Binding-site contacts:
Ligand atom O6 contacts residue LYS181 of chain 44.J at 4.3 Å.
Ligand atom N2 contacts residue ASN259 of chain 44.K at 2.9 Å (h-bond).
Ligand atom O3 contacts residue THR116 of chain 44.J at 4.4 Å.
Ligand atom C3 contacts residue ASN259 of chain 44.K at 3.8 Å.
Ligand atom O5 contacts residue LYS181 of chain 44.J at 4.4 Å.
Ligand atom C8 contacts residue ASN259 of chain 44.K at 4.4 Å.
Ligand atom C2 contacts residue THR116 of chain 44.J at 3.8 Å.
Ligand atom C5 contacts residue LYS181 of chain 44.J at 3.5 Å.
Ligand atom C5 contacts residue ASN259 of chain 44.K at 3.7 Å.
Ligand atom C7 contacts residue ASN259 of chain 44.K at 3.2 Å.
Ligand atom C4 contacts residue ASN259 of chain 44.K at 4.2 Å.
Ligand atom C4 contacts residue LYS181 of chain 44.J at 4.2 Å.
Ligand atom C8 contacts residue THR116 of chain 44.J at 3.8 Å.
Ligand atom C1 contacts residue THR116 of chain 44.J at 4.0 Å.
Ligand atom O4 contacts residue LYS181 of chain 44.J at 4.0 Å.
Ligand atom O5 contacts residue ASN259 of chain 44.K at 2.4 Å (h-bond).
Ligand atom O7 contacts residue ASN259 of chain 44.K at 3.0 Å (h-bond).
Ligand atom C7 contacts residue THR116 of chain 44.J at 3.8 Å.
Ligand atom C1 contacts residue ASN259 of chain 44.K at 1.4 Å.
Ligand atom C3 contacts residue THR116 of chain 44.J at 4.0 Å.
Ligand atom N2 contacts residue THR116 of chain 44.J at 3.0 Å (h-bond).
Ligand atom C3 contacts residue LYS181 of chain 44.J at 4.4 Å.
Ligand atom C6 contacts residue LYS181 of chain 44.J at 4.2 Å.
Ligand atom C2 contacts residue ASN259 of chain 44.K at 2.5 Å.

Sequence of chain 44.K:
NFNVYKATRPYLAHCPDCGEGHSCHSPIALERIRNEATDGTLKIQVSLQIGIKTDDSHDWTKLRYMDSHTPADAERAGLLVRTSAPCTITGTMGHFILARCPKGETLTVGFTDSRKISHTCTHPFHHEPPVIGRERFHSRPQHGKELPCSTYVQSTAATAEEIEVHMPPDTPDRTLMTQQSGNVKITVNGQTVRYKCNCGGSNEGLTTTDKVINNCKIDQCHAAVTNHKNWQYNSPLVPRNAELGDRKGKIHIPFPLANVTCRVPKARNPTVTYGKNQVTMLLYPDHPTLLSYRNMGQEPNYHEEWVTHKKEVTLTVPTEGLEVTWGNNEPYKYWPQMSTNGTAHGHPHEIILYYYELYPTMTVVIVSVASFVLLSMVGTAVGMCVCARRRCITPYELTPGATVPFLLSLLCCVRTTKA

This small molecule binds to this protein.
Small molecule (SMILES): CC(=O)N[C@@H]1[C@@H](O)[C@H](O)[C@@H](CO)O[C@H]1O

Sequence of chain 44.J:
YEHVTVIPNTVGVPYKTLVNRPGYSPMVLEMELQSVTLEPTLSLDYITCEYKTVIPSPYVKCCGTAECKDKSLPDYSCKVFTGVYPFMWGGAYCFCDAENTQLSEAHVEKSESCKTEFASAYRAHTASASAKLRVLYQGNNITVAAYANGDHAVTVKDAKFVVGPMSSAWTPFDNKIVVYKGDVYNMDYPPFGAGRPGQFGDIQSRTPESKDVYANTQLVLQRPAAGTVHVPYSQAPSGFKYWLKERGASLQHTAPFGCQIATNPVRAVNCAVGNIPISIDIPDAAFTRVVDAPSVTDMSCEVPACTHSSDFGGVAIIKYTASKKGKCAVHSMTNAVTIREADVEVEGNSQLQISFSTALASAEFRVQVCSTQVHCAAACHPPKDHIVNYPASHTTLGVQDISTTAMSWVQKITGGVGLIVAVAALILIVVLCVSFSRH